Sequence of chain 1.B:
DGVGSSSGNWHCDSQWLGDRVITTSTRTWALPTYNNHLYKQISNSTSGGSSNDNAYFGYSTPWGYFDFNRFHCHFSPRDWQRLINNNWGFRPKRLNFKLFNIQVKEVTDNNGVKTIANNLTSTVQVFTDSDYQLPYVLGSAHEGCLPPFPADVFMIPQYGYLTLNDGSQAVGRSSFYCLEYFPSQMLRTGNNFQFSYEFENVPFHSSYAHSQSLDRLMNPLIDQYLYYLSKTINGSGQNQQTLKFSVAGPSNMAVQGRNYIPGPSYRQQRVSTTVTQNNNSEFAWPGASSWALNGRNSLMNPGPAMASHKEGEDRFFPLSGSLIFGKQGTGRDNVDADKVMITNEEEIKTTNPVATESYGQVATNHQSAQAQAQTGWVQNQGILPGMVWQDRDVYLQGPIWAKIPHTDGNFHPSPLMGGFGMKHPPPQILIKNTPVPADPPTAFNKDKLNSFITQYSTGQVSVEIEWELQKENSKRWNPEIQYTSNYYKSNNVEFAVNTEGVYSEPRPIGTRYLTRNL

A small-molecule ligand and the protein it binds are described below.
Small molecule (SMILES): OC[C@H]1O[C@@H](O)[C@H](O)[C@@H](O)[C@H]1O

Sequence of chain 1.L:
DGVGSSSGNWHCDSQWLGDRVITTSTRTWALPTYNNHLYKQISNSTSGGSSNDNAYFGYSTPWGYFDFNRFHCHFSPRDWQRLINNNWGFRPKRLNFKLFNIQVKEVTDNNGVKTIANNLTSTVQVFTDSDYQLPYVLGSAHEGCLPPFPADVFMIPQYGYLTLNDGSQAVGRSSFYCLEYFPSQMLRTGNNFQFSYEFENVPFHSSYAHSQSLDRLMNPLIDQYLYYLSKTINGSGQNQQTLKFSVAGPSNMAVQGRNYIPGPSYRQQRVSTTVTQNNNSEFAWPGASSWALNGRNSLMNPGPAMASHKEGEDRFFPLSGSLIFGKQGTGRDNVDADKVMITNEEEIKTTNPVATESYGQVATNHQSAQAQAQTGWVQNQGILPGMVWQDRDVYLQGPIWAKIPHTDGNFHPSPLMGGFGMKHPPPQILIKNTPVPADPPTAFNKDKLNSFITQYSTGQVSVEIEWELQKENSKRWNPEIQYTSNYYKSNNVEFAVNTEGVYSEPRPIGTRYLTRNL

Binding-site contacts:
Ligand atom O2 contacts residue VAL255 of chain 1.L at 3.9 Å.
Ligand atom O1 contacts residue ASN252 of chain 1.L at 4.2 Å.
Ligand atom O1 contacts residue VAL255 of chain 1.L at 4.0 Å.
Ligand atom C3 contacts residue TRP285 of chain 1.B at 4.0 Å (hydrophobic).
Ligand atom O2 contacts residue TRP285 of chain 1.B at 4.3 Å.
Ligand atom O4 contacts residue TRP285 of chain 1.B at 3.2 Å.
Ligand atom O2 contacts residue ASN252 of chain 1.L at 3.1 Å (h-bond).
Ligand atom C2 contacts residue TRP285 of chain 1.B at 3.5 Å (hydrophobic).
Ligand atom C5 contacts residue TRP285 of chain 1.B at 3.7 Å (hydrophobic).
Ligand atom C6 contacts residue TRP285 of chain 1.B at 3.4 Å (hydrophobic).
Ligand atom C4 contacts residue TRP285 of chain 1.B at 4.0 Å (hydrophobic).
Ligand atom O5 contacts residue TRP285 of chain 1.B at 3.1 Å (h-bond).
Ligand atom O3 contacts residue TRP285 of chain 1.B at 3.9 Å.
Ligand atom O1 contacts residue TRP285 of chain 1.B at 3.1 Å.
Ligand atom O6 contacts residue TRP285 of chain 1.B at 3.2 Å (h-bond).
Ligand atom C1 contacts residue TRP285 of chain 1.B at 3.5 Å (hydrophobic).
Ligand atom O1 contacts residue ALA254 of chain 1.L at 4.3 Å.
Ligand atom C2 contacts residue ASN252 of chain 1.L at 4.4 Å.